Binding-site contacts:
Ligand atom C7 contacts residue ASN38 of chain 1.A at 3.2 Å.
Ligand atom C2 contacts residue ASN38 of chain 1.A at 2.4 Å.
Ligand atom N2 contacts residue ASN38 of chain 1.A at 2.8 Å (h-bond).
Ligand atom C1 contacts residue ASN38 of chain 1.A at 1.4 Å.
Ligand atom O5 contacts residue ASN38 of chain 1.A at 2.4 Å (h-bond).
Ligand atom C3 contacts residue ASN38 of chain 1.A at 3.8 Å.
Ligand atom C5 contacts residue ASN38 of chain 1.A at 3.7 Å.
Ligand atom C4 contacts residue ASN38 of chain 1.A at 4.2 Å.
Ligand atom C8 contacts residue ASN38 of chain 1.A at 4.3 Å.
Ligand atom C6 contacts residue THR40 of chain 1.A at 4.2 Å.
Ligand atom O7 contacts residue ASN38 of chain 1.A at 3.3 Å (h-bond).

This small molecule binds to this protein.
Small molecule (SMILES): CC(=O)N[C@H]1[C@H](O[C@H]2[C@H](O)[C@@H](NC(C)=O)CO[C@@H]2CO)O[C@H](CO)[C@@H](O)[C@@H]1O

Sequence of chain 1.A:
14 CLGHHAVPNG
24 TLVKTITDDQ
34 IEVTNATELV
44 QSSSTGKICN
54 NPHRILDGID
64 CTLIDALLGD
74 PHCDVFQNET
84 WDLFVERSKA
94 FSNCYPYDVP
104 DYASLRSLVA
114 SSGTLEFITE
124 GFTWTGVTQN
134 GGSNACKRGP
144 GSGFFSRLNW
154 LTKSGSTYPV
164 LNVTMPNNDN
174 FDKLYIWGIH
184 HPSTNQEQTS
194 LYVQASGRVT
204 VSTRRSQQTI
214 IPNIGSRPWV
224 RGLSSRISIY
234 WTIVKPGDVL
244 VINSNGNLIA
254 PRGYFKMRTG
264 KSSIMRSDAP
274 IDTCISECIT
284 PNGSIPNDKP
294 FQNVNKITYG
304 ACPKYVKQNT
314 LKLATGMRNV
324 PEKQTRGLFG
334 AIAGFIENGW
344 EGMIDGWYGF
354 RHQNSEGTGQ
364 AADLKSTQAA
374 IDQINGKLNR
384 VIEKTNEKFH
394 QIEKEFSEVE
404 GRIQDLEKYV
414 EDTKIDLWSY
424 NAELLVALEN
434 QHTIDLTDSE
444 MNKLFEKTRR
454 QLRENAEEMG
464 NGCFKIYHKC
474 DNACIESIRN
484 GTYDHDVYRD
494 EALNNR